Sequence of chain 1.A:
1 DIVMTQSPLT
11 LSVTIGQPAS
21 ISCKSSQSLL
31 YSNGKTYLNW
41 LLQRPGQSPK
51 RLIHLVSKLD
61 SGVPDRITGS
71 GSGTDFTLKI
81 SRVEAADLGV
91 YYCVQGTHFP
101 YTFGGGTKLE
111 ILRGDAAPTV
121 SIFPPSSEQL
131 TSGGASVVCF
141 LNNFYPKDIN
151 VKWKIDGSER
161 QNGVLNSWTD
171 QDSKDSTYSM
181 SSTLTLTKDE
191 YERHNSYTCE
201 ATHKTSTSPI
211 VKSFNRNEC

This protein binds this small molecule.
Small molecule (SMILES): O=C(O)CNC(=O)CCCC(=O)NCc1ccc([N+](=O)[O-])cc1

Sequence of chain 1.B:
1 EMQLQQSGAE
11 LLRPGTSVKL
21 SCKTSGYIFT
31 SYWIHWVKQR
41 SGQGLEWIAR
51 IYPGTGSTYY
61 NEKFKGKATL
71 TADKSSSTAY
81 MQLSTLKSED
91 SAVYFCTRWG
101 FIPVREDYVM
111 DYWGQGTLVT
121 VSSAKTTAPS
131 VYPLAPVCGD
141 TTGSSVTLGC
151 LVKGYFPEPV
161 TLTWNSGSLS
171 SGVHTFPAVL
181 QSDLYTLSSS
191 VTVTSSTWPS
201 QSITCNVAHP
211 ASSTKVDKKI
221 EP

Binding-site contacts:
Ligand atom C8 contacts residue PHE101 of chain 1.B at 3.7 Å (hydrophobic).
Ligand atom C4 contacts residue TRP99 of chain 1.B at 3.7 Å (hydrophobic).
Ligand atom O7 contacts residue TYR31 of chain 1.A at 3.6 Å.
Ligand atom C3 contacts residue HIS35 of chain 1.B at 3.3 Å.
Ligand atom C2 contacts residue HIS35 of chain 1.B at 3.8 Å.
Ligand atom O4 contacts residue TRP99 of chain 1.B at 3.7 Å.
Ligand atom O4 contacts residue VAL37 of chain 1.B at 3.6 Å.
Ligand atom O5 contacts residue TRP113 of chain 1.B at 3.6 Å.
Ligand atom C11 contacts residue TYR101 of chain 1.A at 3.8 Å (hydrophobic).
Ligand atom C2 contacts residue TYR101 of chain 1.A at 3.6 Å (hydrophobic).
Ligand atom O7 contacts residue ZN1 of chain 1.D at 3.7 Å.
Ligand atom C9 contacts residue TYR101 of chain 1.A at 3.5 Å (hydrophobic).
Ligand atom O7 contacts residue THR97 of chain 1.A at 3.5 Å (h-bond).
Ligand atom C5 contacts residue TRP99 of chain 1.B at 3.8 Å (hydrophobic).
Ligand atom N3 contacts residue GLY96 of chain 1.A at 3.6 Å.
Ligand atom C3 contacts residue TRP99 of chain 1.B at 3.6 Å (hydrophobic).
Ligand atom C10 contacts residue GLY96 of chain 1.A at 3.3 Å.
Ligand atom C2 contacts residue TRP99 of chain 1.B at 3.3 Å (hydrophobic).
Ligand atom C5 contacts residue VAL94 of chain 1.A at 3.6 Å (hydrophobic).
Ligand atom O5 contacts residue PHE103 of chain 1.A at 3.4 Å.
Ligand atom O8 contacts residue TYR101 of chain 1.A at 2.9 Å (h-bond).
Ligand atom C6 contacts residue VAL94 of chain 1.A at 3.5 Å (hydrophobic).
Ligand atom C12 contacts residue TYR31 of chain 1.A at 3.6 Å (hydrophobic).
Ligand atom C7 contacts residue GLY96 of chain 1.A at 3.2 Å.
Ligand atom N2 contacts residue GLY96 of chain 1.A at 2.9 Å (h-bond).
Ligand atom C11 contacts residue GLY96 of chain 1.A at 3.6 Å.
Ligand atom C1 contacts residue TYR101 of chain 1.A at 3.6 Å (hydrophobic).
Ligand atom O2 contacts residue TYR108 of chain 1.B at 2.6 Å (h-bond).
Ligand atom O2 contacts residue TRP99 of chain 1.B at 3.2 Å (h-bond).
Ligand atom O4 contacts residue THR97 of chain 1.B at 3.3 Å.
Ligand atom N1 contacts residue TRP99 of chain 1.B at 3.7 Å.
Ligand atom C14 contacts residue TRP99 of chain 1.B at 3.5 Å (hydrophobic).
Ligand atom C6 contacts residue TRP99 of chain 1.B at 3.8 Å (hydrophobic).
Ligand atom C1 contacts residue TRP99 of chain 1.B at 3.8 Å (hydrophobic).
Ligand atom O5 contacts residue VAL37 of chain 1.B at 3.4 Å.
Ligand atom C14 contacts residue TYR108 of chain 1.B at 3.6 Å (hydrophobic).
Ligand atom C7 contacts residue TYR101 of chain 1.A at 3.5 Å (hydrophobic).
Ligand atom O4 contacts residue HIS35 of chain 1.B at 3.7 Å.
Ligand atom N1 contacts residue VAL37 of chain 1.B at 3.7 Å.
Ligand atom N3 contacts residue TYR101 of chain 1.A at 3.6 Å.